Binding-site contacts:
Ligand atom O5 contacts residue GLY129 of chain 1.D at 4.3 Å.
Ligand atom O5 contacts residue ALA86 of chain 1.D at 3.5 Å.
Ligand atom C5 contacts residue LYS130 of chain 1.D at 4.1 Å.
Ligand atom O6 contacts residue GLY129 of chain 1.D at 3.5 Å.
Ligand atom C4 contacts residue ASP133 of chain 1.D at 3.4 Å.
Ligand atom O6 contacts residue GLY85 of chain 1.D at 4.0 Å.
Ligand atom O1 contacts residue HIS84 of chain 1.D at 3.6 Å (h-bond).
Ligand atom C2 contacts residue LYS130 of chain 1.D at 4.3 Å.
Ligand atom C5 contacts residue ALA86 of chain 1.D at 4.2 Å (hydrophobic).
Ligand atom C6 contacts residue LYS130 of chain 1.D at 4.0 Å.
Ligand atom O4 contacts residue GLY15 of chain 1.D at 3.2 Å (h-bond).
Ligand atom O2 contacts residue GLY129 of chain 1.D at 3.5 Å.
Ligand atom O6 contacts residue VAL88 of chain 1.D at 4.3 Å.
Ligand atom C6 contacts residue ALA86 of chain 1.D at 4.0 Å (hydrophobic).
Ligand atom O6 contacts residue PHE131 of chain 1.D at 2.9 Å (h-bond).
Ligand atom C1 contacts residue HIS84 of chain 1.D at 4.2 Å.
Ligand atom C1 contacts residue LYS130 of chain 1.D at 3.8 Å.
Ligand atom C4 contacts residue GLY129 of chain 1.D at 4.4 Å.
Ligand atom C6 contacts residue ASP133 of chain 1.D at 3.3 Å.
Ligand atom O2 contacts residue LYS130 of chain 1.D at 3.5 Å (salt-bridge).
Ligand atom C6 contacts residue HIS84 of chain 1.D at 3.8 Å.
Ligand atom C6 contacts residue VAL88 of chain 1.D at 3.8 Å (hydrophobic).
Ligand atom O6 contacts residue ASP133 of chain 1.D at 2.6 Å (salt-bridge).
Ligand atom C4 contacts residue GLY15 of chain 1.D at 3.5 Å.
Ligand atom C6 contacts residue PHE131 of chain 1.D at 3.8 Å (hydrophobic).
Ligand atom C1 contacts residue ALA86 of chain 1.D at 4.1 Å (hydrophobic).
Ligand atom O5 contacts residue LYS130 of chain 1.D at 3.2 Å (salt-bridge).
Ligand atom O5 contacts residue HIS84 of chain 1.D at 3.6 Å.
Ligand atom O4 contacts residue ASP133 of chain 1.D at 2.6 Å (salt-bridge).
Ligand atom O4 contacts residue GLY14 of chain 1.D at 3.3 Å.
Ligand atom O1 contacts residue PHE131 of chain 1.D at 4.1 Å.
Ligand atom O6 contacts residue LYS130 of chain 1.D at 3.1 Å (salt-bridge).
Ligand atom C5 contacts residue ASP133 of chain 1.D at 3.9 Å.
Ligand atom C5 contacts residue HIS84 of chain 1.D at 3.5 Å.
Ligand atom C3 contacts residue GLY15 of chain 1.D at 3.9 Å.
Ligand atom O5 contacts residue PHE131 of chain 1.D at 4.3 Å.
Ligand atom O3 contacts residue GLY14 of chain 1.D at 4.1 Å.
Ligand atom C4 contacts residue GLY14 of chain 1.D at 4.3 Å.
Ligand atom O3 contacts residue GLY15 of chain 1.D at 3.0 Å (h-bond).
Ligand atom C6 contacts residue GLY85 of chain 1.D at 3.7 Å.

The protein below binds the small molecule below.
Small molecule (SMILES): OC[C@H]1O[C@H](O[C@H]2[C@@H](O)[C@H](O)[C@@H](CO)O[C@@H]2O)[C@@H](O)[C@@H](O)[C@@H]1O

Sequence of chain 1.D:
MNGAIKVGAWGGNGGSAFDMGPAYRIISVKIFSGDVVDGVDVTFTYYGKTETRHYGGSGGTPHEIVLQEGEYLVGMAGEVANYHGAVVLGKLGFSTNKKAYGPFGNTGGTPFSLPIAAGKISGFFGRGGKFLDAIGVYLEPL